This small molecule binds to this protein.
Small molecule (SMILES): CC(=O)N[C@@H]1[C@@H](O)[C@H](O)[C@@H](CO)O[C@H]1O

Sequence of chain 1.A:
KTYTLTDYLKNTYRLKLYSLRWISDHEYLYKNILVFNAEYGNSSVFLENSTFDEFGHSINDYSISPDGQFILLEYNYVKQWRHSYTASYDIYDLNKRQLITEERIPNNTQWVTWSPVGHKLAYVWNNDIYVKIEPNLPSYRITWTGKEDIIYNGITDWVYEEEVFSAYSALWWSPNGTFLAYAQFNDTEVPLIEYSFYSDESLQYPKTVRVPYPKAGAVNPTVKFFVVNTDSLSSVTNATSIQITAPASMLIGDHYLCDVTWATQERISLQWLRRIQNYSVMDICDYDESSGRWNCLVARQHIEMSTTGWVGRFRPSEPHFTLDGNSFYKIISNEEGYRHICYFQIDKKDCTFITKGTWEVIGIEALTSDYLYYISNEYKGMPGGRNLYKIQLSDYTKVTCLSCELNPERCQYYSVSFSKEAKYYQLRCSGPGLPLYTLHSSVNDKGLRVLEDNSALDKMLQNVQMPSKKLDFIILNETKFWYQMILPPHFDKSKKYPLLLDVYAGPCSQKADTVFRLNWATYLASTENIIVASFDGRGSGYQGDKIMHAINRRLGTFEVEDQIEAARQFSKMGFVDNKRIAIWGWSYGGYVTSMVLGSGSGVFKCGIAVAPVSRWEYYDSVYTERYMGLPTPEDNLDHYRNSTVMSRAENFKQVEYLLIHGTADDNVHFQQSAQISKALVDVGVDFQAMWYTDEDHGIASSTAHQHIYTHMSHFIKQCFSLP

Binding-site contacts:
Ligand atom O7 contacts residue ASN295 of chain 1.A at 3.7 Å.
Ligand atom C8 contacts residue SER323 of chain 1.A at 3.8 Å.
Ligand atom C7 contacts residue ASN295 of chain 1.A at 3.3 Å.
Ligand atom C1 contacts residue ILE293 of chain 1.A at 3.8 Å (hydrophobic).
Ligand atom C6 contacts residue ARG570 of chain 1.A at 4.1 Å.
Ligand atom C4 contacts residue ASN295 of chain 1.A at 4.1 Å.
Ligand atom C5 contacts residue ASN295 of chain 1.A at 3.6 Å.
Ligand atom C2 contacts residue ASN295 of chain 1.A at 2.3 Å.
Ligand atom N2 contacts residue ASN295 of chain 1.A at 2.8 Å (h-bond).
Ligand atom C3 contacts residue ASN295 of chain 1.A at 3.7 Å.
Ligand atom O7 contacts residue SER323 of chain 1.A at 3.2 Å (h-bond).
Ligand atom O5 contacts residue ILE293 of chain 1.A at 3.8 Å.
Ligand atom C7 contacts residue SER323 of chain 1.A at 3.6 Å.
Ligand atom O5 contacts residue ASN295 of chain 1.A at 2.3 Å (h-bond).
Ligand atom C5 contacts residue ILE293 of chain 1.A at 4.3 Å (hydrophobic).
Ligand atom C1 contacts residue ASN295 of chain 1.A at 1.4 Å.
Ligand atom O6 contacts residue ARG570 of chain 1.A at 3.9 Å.
Ligand atom C8 contacts residue ASN295 of chain 1.A at 3.8 Å.
Ligand atom C8 contacts residue MET322 of chain 1.A at 4.1 Å (hydrophobic).
Ligand atom O7 contacts residue THR324 of chain 1.A at 3.6 Å.